Binding-site contacts:
Ligand atom NAK contacts residue TYR85 of chain 1.A at 3.5 Å.
Ligand atom CAN contacts residue ILE96 of chain 1.A at 4.0 Å (hydrophobic).
Ligand atom CAJ contacts residue VAL30 of chain 1.A at 3.6 Å (hydrophobic).
Ligand atom NAL contacts residue ASN86 of chain 1.A at 2.8 Å (h-bond).
Ligand atom NAK contacts residue ASN86 of chain 1.A at 3.1 Å (h-bond).
Ligand atom OAF contacts residue ARG29 of chain 1.A at 3.6 Å.
Ligand atom CA contacts residue ASN86 of chain 1.A at 3.7 Å.
Ligand atom CB contacts residue GLY92 of chain 1.A at 3.7 Å.
Ligand atom CAH contacts residue VAL30 of chain 1.A at 3.9 Å (hydrophobic).
Ligand atom CAG contacts residue VAL30 of chain 1.A at 3.7 Å (hydrophobic).
Ligand atom CAN contacts residue ASN86 of chain 1.A at 4.0 Å.
Ligand atom OAD contacts residue ILE96 of chain 1.A at 4.0 Å.
Ligand atom CAA contacts residue PHE31 of chain 1.A at 4.0 Å (hydrophobic).
Ligand atom C contacts residue ASN86 of chain 1.A at 3.7 Å.
Ligand atom OAD contacts residue TYR85 of chain 1.A at 3.9 Å.
Ligand atom OAD contacts residue ASN86 of chain 1.A at 3.3 Å (h-bond).
Ligand atom CAI contacts residue VAL30 of chain 1.A at 4.1 Å (hydrophobic).
Ligand atom CAR contacts residue TYR85 of chain 1.A at 3.8 Å (hydrophobic).
Ligand atom NAK contacts residue ILE96 of chain 1.A at 3.9 Å.
Ligand atom CAA contacts residue VAL30 of chain 1.A at 3.8 Å (hydrophobic).
Ligand atom CAI contacts residue VAL35 of chain 1.A at 4.0 Å (hydrophobic).
Ligand atom CAP contacts residue VAL30 of chain 1.A at 3.6 Å (hydrophobic).
Ligand atom CAG contacts residue VAL35 of chain 1.A at 4.1 Å (hydrophobic).
Ligand atom CAS contacts residue ASN86 of chain 1.A at 4.1 Å.
Ligand atom OAD contacts residue TYR43 of chain 1.A at 4.2 Å.
Ligand atom OAD contacts residue ALA82 of chain 1.A at 4.0 Å.
Ligand atom CAS contacts residue ILE96 of chain 1.A at 4.2 Å (hydrophobic).
Ligand atom OAF contacts residue VAL30 of chain 1.A at 3.5 Å.
Ligand atom NAL contacts residue TYR85 of chain 1.A at 3.8 Å.
Ligand atom C contacts residue TYR85 of chain 1.A at 4.4 Å (hydrophobic).
Ligand atom CAR contacts residue ASN86 of chain 1.A at 3.5 Å.
Ligand atom N contacts residue ASN86 of chain 1.A at 2.8 Å (h-bond).
Ligand atom CAS contacts residue TYR85 of chain 1.A at 4.3 Å (hydrophobic).
Ligand atom NAL contacts residue ILE96 of chain 1.A at 4.1 Å.
Ligand atom N contacts residue ASP93 of chain 1.A at 3.0 Å (salt-bridge).
Ligand atom CAQ contacts residue VAL30 of chain 1.A at 4.2 Å (hydrophobic).
Ligand atom CB contacts residue ASP93 of chain 1.A at 3.9 Å.
Ligand atom CAA contacts residue ILE96 of chain 1.A at 4.4 Å (hydrophobic).
Ligand atom CAR contacts residue ILE96 of chain 1.A at 3.9 Å (hydrophobic).
Ligand atom CA contacts residue ASP93 of chain 1.A at 4.0 Å.

Sequence of chain 1.A:
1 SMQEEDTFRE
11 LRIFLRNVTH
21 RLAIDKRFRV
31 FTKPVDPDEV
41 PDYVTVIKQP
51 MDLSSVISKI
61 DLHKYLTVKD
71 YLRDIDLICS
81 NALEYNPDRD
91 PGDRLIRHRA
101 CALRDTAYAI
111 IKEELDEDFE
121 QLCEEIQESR

A small-molecule ligand and the protein it binds are described below.
Small molecule (SMILES): CC(=O)c1nc(NC(=O)[C@@H](C)N)sc1-c1cccc(O)c1